Binding-site contacts:
Ligand atom O11 contacts residue ASP79 of chain 1.I at 3.1 Å (salt-bridge).
Ligand atom C05 contacts residue LEU35 of chain 1.I at 3.4 Å (hydrophobic).
Ligand atom O10 contacts residue HIS73 of chain 1.I at 3.4 Å (h-bond).
Ligand atom C09 contacts residue MN1 of chain 1.MA at 2.4 Å.
Ligand atom C06 contacts residue HIS83 of chain 1.I at 3.4 Å.
Ligand atom C05 contacts residue HIS83 of chain 1.I at 3.9 Å.
Ligand atom C09 contacts residue HIS73 of chain 1.I at 3.7 Å.
Ligand atom O11 contacts residue HIS212 of chain 1.I at 3.0 Å (h-bond).
Ligand atom O10 contacts residue MN1 of chain 1.MA at 2.3 Å.
Ligand atom C07 contacts residue MN1 of chain 1.MA at 3.9 Å.
Ligand atom C07 contacts residue HIS212 of chain 1.I at 3.2 Å.
Ligand atom C02 contacts residue PHE63 of chain 1.J at 3.5 Å (hydrophobic).
Ligand atom C07 contacts residue LEU35 of chain 1.I at 3.9 Å (hydrophobic).
Ligand atom O08 contacts residue GLY196 of chain 1.I at 3.6 Å.
Ligand atom C05 contacts residue HIS212 of chain 1.I at 3.8 Å.
Ligand atom O11 contacts residue MN1 of chain 1.MA at 2.1 Å.
Ligand atom C01 contacts residue PHE63 of chain 1.J at 3.8 Å (hydrophobic).
Ligand atom C02 contacts residue TRP84 of chain 1.I at 4.1 Å (hydrophobic).
Ligand atom C09 contacts residue HIS77 of chain 1.I at 4.1 Å.
Ligand atom C01 contacts residue TRP65 of chain 1.J at 3.5 Å (hydrophobic).
Ligand atom O08 contacts residue LEU35 of chain 1.I at 4.1 Å.
Ligand atom C01 contacts residue HIS83 of chain 1.I at 4.0 Å.
Ligand atom S12 contacts residue HIS212 of chain 1.I at 3.5 Å.
Ligand atom C01 contacts residue LEU35 of chain 1.I at 4.0 Å (hydrophobic).
Ligand atom C07 contacts residue HIS83 of chain 1.I at 4.0 Å.
Ligand atom C04 contacts residue LEU35 of chain 1.I at 3.7 Å (hydrophobic).
Ligand atom C09 contacts residue HIS83 of chain 1.I at 3.3 Å.
Ligand atom O11 contacts residue HIS83 of chain 1.I at 2.5 Å (h-bond).
Ligand atom C09 contacts residue ASP79 of chain 1.I at 4.0 Å.
Ligand atom C06 contacts residue LEU35 of chain 1.I at 3.6 Å (hydrophobic).
Ligand atom O10 contacts residue HIS77 of chain 1.I at 3.4 Å (h-bond).
Ligand atom S12 contacts residue PHE209 of chain 1.I at 3.9 Å.
Ligand atom C03 contacts residue TRP84 of chain 1.I at 3.8 Å (hydrophobic).
Ligand atom O08 contacts residue HIS212 of chain 1.I at 3.3 Å (h-bond).
Ligand atom O10 contacts residue HIS83 of chain 1.I at 4.0 Å.
Ligand atom C02 contacts residue LEU37 of chain 1.I at 4.0 Å (hydrophobic).
Ligand atom O11 contacts residue HIS73 of chain 1.I at 3.5 Å (h-bond).
Ligand atom C06 contacts residue TRP65 of chain 1.J at 3.6 Å (hydrophobic).
Ligand atom C09 contacts residue HIS212 of chain 1.I at 3.5 Å.
Ligand atom C03 contacts residue LEU35 of chain 1.I at 4.1 Å (hydrophobic).

This small molecule binds to this protein.
Small molecule (SMILES): O=C(O)C(=O)c1ccccc1S

Sequence of chain 1.J:
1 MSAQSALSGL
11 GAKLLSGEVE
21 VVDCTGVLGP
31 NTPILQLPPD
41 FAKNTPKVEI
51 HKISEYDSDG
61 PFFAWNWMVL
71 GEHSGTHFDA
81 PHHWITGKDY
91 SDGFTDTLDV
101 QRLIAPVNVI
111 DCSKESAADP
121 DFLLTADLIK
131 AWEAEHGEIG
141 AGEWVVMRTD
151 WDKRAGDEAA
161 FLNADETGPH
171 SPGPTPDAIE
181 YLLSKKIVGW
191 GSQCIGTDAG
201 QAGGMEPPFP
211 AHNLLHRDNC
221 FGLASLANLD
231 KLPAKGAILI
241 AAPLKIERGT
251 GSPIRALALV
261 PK

Sequence of chain 1.I:
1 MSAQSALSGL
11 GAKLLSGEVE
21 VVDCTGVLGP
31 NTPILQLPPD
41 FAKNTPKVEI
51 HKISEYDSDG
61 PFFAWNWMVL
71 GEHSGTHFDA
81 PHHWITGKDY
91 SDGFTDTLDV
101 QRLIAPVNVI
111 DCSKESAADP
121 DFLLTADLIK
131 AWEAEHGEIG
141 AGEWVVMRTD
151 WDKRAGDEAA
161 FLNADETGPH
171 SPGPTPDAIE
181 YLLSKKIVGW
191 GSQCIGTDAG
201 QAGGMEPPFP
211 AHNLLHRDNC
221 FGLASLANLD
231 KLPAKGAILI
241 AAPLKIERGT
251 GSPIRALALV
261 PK